Binding-site contacts:
Ligand atom N2 contacts residue GLU325 of chain 1.B at 2.7 Å (salt-bridge).
Ligand atom N2 contacts residue TYR321 of chain 1.B at 3.7 Å.
Ligand atom S3 contacts residue GLY319 of chain 1.B at 4.1 Å.
Ligand atom S3 contacts residue TRP320 of chain 1.B at 4.4 Å.
Ligand atom C2 contacts residue HEM1 of chain 1.N at 3.7 Å.
Ligand atom C2 contacts residue PRO298 of chain 1.B at 3.9 Å (hydrophobic).
Ligand atom C4 contacts residue HEM1 of chain 1.N at 4.2 Å.
Ligand atom C2 contacts residue GLU325 of chain 1.B at 3.6 Å.
Ligand atom C5 contacts residue VAL300 of chain 1.B at 3.8 Å (hydrophobic).
Ligand atom C5 contacts residue HEM1 of chain 1.N at 3.8 Å.
Ligand atom C2 contacts residue TRP320 of chain 1.B at 4.0 Å (hydrophobic).
Ligand atom C4 contacts residue VAL300 of chain 1.B at 3.8 Å (hydrophobic).
Ligand atom N1 contacts residue PRO298 of chain 1.B at 4.1 Å.
Ligand atom C5 contacts residue GLU325 of chain 1.B at 4.0 Å.
Ligand atom N1 contacts residue GLU325 of chain 1.B at 2.9 Å (salt-bridge).
Ligand atom N2 contacts residue HEM1 of chain 1.N at 3.4 Å.
Ligand atom N1 contacts residue HEM1 of chain 1.N at 3.8 Å.
Ligand atom S3 contacts residue PRO298 of chain 1.B at 4.0 Å.
Ligand atom N2 contacts residue TRP320 of chain 1.B at 2.9 Å (h-bond).
Ligand atom C4 contacts residue PRO298 of chain 1.B at 3.9 Å (hydrophobic).
Ligand atom N2 contacts residue PRO298 of chain 1.B at 4.0 Å.
Ligand atom S3 contacts residue HEM1 of chain 1.N at 3.3 Å (h-bond).
Ligand atom N2 contacts residue MET322 of chain 1.B at 4.2 Å.
Ligand atom C4 contacts residue PHE317 of chain 1.B at 3.9 Å (hydrophobic).

Sequence of chain 1.B:
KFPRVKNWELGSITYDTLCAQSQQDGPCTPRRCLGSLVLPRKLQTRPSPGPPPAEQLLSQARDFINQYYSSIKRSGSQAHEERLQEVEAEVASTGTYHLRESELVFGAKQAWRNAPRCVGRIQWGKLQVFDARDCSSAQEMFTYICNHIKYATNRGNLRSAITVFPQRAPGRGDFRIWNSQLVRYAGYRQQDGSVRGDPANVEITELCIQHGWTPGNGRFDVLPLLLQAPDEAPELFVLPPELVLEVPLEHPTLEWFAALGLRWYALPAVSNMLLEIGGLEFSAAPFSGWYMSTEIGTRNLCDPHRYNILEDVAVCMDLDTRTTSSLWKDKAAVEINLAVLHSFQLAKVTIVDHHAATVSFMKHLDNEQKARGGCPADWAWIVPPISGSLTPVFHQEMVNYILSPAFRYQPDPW

The protein below binds the small molecule below.
Small molecule (SMILES): NC1=NCCS1